Sequence of chain 2.E:
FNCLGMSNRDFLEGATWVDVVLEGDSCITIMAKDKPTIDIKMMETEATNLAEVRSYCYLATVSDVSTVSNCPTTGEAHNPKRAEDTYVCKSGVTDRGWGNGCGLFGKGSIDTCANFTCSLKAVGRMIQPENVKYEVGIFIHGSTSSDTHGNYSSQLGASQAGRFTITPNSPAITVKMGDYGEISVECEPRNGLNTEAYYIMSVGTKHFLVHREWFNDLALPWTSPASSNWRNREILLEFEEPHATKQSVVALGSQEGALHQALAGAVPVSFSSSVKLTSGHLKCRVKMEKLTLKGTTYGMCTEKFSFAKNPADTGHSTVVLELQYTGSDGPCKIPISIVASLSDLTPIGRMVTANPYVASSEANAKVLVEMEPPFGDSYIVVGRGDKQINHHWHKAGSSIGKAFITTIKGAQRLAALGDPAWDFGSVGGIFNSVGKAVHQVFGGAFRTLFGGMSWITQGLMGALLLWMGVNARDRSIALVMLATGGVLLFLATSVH

A protein and the small-molecule ligand that binds it are described below.
Small molecule (SMILES): CC(=O)N[C@@H]1[C@@H](O)[C@H](O)[C@@H](CO)O[C@H]1O

Binding-site contacts:
Ligand atom N2 contacts residue ASN154 of chain 2.E at 2.9 Å (h-bond).
Ligand atom C5 contacts residue ASN154 of chain 2.E at 3.6 Å.
Ligand atom O5 contacts residue SER157 of chain 2.E at 3.9 Å.
Ligand atom C1 contacts residue ASN154 of chain 2.E at 1.4 Å.
Ligand atom C2 contacts residue ASN154 of chain 2.E at 2.5 Å.
Ligand atom C8 contacts residue ASN154 of chain 2.E at 4.0 Å.
Ligand atom C3 contacts residue ASN154 of chain 2.E at 3.8 Å.
Ligand atom O7 contacts residue ASN154 of chain 2.E at 4.0 Å.
Ligand atom C1 contacts residue SER156 of chain 2.E at 4.5 Å.
Ligand atom C1 contacts residue SER157 of chain 2.E at 4.2 Å.
Ligand atom O5 contacts residue ASN154 of chain 2.E at 2.4 Å (h-bond).
Ligand atom C4 contacts residue ASN154 of chain 2.E at 4.2 Å.
Ligand atom C7 contacts residue ASN154 of chain 2.E at 3.6 Å.